A protein and the small-molecule ligand that binds it are described below.
Small molecule (SMILES): C[Se]CC[C@H](N)C(=O)O

Sequence of chain 1.A:
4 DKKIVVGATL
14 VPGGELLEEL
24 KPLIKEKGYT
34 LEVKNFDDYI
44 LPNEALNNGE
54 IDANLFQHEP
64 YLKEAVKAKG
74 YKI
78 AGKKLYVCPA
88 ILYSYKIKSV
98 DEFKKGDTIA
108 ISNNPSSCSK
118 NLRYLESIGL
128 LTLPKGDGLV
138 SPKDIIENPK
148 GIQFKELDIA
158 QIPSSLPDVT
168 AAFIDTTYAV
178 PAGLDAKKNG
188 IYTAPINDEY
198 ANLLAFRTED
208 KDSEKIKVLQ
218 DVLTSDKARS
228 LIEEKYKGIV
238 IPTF

Binding-site contacts:
Ligand atom CA contacts residue TYR42 of chain 1.A at 3.7 Å (hydrophobic).
Ligand atom C contacts residue ASN199 of chain 1.A at 4.0 Å.
Ligand atom CB contacts residue PHE59 of chain 1.A at 3.4 Å (hydrophobic).
Ligand atom CG contacts residue ACT1 of chain 1.S at 3.7 Å.
Ligand atom N contacts residue ASN199 of chain 1.A at 3.1 Å (h-bond).
Ligand atom O contacts residue TYR197 of chain 1.A at 4.2 Å.
Ligand atom CG contacts residue HIS61 of chain 1.A at 3.8 Å.
Ligand atom OXT contacts residue ACT1 of chain 1.S at 2.3 Å (h-bond).
Ligand atom CA contacts residue ASN199 of chain 1.A at 4.0 Å.
Ligand atom C contacts residue ASP172 of chain 1.A at 4.2 Å.
Ligand atom CB contacts residue ASN199 of chain 1.A at 3.9 Å.
Ligand atom CG contacts residue ASP172 of chain 1.A at 3.8 Å.
Ligand atom CA contacts residue PHE59 of chain 1.A at 4.4 Å (hydrophobic).
Ligand atom O contacts residue ACT1 of chain 1.S at 3.7 Å.
Ligand atom CA contacts residue ASP172 of chain 1.A at 3.7 Å.
Ligand atom SE contacts residue GLN60 of chain 1.A at 3.9 Å.
Ligand atom CE contacts residue TYR64 of chain 1.A at 3.9 Å (hydrophobic).
Ligand atom N contacts residue PHE59 of chain 1.A at 4.2 Å.
Ligand atom SE contacts residue TYR64 of chain 1.A at 3.6 Å.
Ligand atom C contacts residue ACT1 of chain 1.S at 3.4 Å.
Ligand atom N contacts residue THR174 of chain 1.A at 3.5 Å (h-bond).
Ligand atom C contacts residue CYS85 of chain 1.A at 4.0 Å (hydrophobic).
Ligand atom SE contacts residue HIS61 of chain 1.A at 3.6 Å.
Ligand atom CG contacts residue PHE59 of chain 1.A at 4.4 Å (hydrophobic).
Ligand atom N contacts residue TYR42 of chain 1.A at 4.3 Å.
Ligand atom CE contacts residue TYR42 of chain 1.A at 3.6 Å (hydrophobic).
Ligand atom CB contacts residue HIS61 of chain 1.A at 4.4 Å.
Ligand atom N contacts residue CYS85 of chain 1.A at 4.0 Å.
Ligand atom CE contacts residue GLN60 of chain 1.A at 3.8 Å.
Ligand atom C contacts residue HIS61 of chain 1.A at 4.4 Å.
Ligand atom O contacts residue ASN199 of chain 1.A at 3.0 Å (h-bond).
Ligand atom CB contacts residue TYR42 of chain 1.A at 4.0 Å (hydrophobic).
Ligand atom CG contacts residue TYR42 of chain 1.A at 4.1 Å (hydrophobic).
Ligand atom CE contacts residue PHE59 of chain 1.A at 3.7 Å (hydrophobic).
Ligand atom SE contacts residue PHE59 of chain 1.A at 4.4 Å.
Ligand atom OXT contacts residue CYS85 of chain 1.A at 3.7 Å.
Ligand atom CB contacts residue ASP172 of chain 1.A at 4.3 Å.
Ligand atom O contacts residue CYS85 of chain 1.A at 3.7 Å.
Ligand atom OXT contacts residue ASP172 of chain 1.A at 3.6 Å.
Ligand atom O contacts residue HIS61 of chain 1.A at 3.8 Å.